A protein and the small-molecule ligand that binds it are described below.
Small molecule (SMILES): Nc1ncnc2c1ncn2[C@@H]1O[C@H](COP(=O)(O)O)[C@@H](OP(=O)(O)O)[C@H]1O

Sequence of chain 1.D:
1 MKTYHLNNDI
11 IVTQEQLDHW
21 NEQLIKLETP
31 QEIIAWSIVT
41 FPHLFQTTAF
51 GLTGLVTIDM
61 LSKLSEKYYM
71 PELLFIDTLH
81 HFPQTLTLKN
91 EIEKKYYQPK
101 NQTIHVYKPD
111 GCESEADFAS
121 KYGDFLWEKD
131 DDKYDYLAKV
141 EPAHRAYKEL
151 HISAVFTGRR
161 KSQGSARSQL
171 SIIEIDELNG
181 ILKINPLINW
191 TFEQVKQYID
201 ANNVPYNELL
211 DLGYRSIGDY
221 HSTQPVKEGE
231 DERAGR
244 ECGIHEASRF

Binding-site contacts:
Ligand atom O3' contacts residue GLY158 of chain 1.D at 3.2 Å.
Ligand atom P1 contacts residue THR48 of chain 1.D at 3.6 Å.
Ligand atom P2 contacts residue ARG167 of chain 1.D at 3.7 Å.
Ligand atom C2' contacts residue THR47 of chain 1.D at 3.5 Å.
Ligand atom C5 contacts residue ALA49 of chain 1.D at 3.5 Å (hydrophobic).
Ligand atom O3P contacts residue THR48 of chain 1.D at 2.6 Å (h-bond).
Ligand atom O6P contacts residue ARG167 of chain 1.D at 2.7 Å (salt-bridge).
Ligand atom C5' contacts residue HIS248 of chain 1.D at 3.7 Å.
Ligand atom C6 contacts residue ALA49 of chain 1.D at 3.8 Å (hydrophobic).
Ligand atom O1P contacts residue ALA49 of chain 1.D at 2.9 Å (h-bond).
Ligand atom O2P contacts residue GLY158 of chain 1.D at 3.8 Å.
Ligand atom O4' contacts residue HIS248 of chain 1.D at 2.5 Å (h-bond).
Ligand atom C2 contacts residue ILE76 of chain 1.D at 3.5 Å (hydrophobic).
Ligand atom C2 contacts residue LEU74 of chain 1.D at 3.5 Å (hydrophobic).
Ligand atom C5' contacts residue ARG167 of chain 1.D at 3.6 Å.
Ligand atom C1' contacts residue HIS248 of chain 1.D at 3.5 Å.
Ligand atom O1P contacts residue THR48 of chain 1.D at 3.7 Å.
Ligand atom N7 contacts residue ALA49 of chain 1.D at 3.6 Å.
Ligand atom C2' contacts residue THR48 of chain 1.D at 3.7 Å.
Ligand atom N1 contacts residue THR48 of chain 1.D at 3.2 Å (h-bond).
Ligand atom O5P contacts residue ARG236 of chain 1.D at 2.6 Å (salt-bridge).
Ligand atom C2 contacts residue THR48 of chain 1.D at 2.9 Å.
Ligand atom N3 contacts residue ALA49 of chain 1.D at 3.8 Å.
Ligand atom O2P contacts residue GLY54 of chain 1.D at 3.0 Å (h-bond).
Ligand atom N6 contacts residue ILE76 of chain 1.D at 2.9 Å (h-bond).
Ligand atom N3 contacts residue THR47 of chain 1.D at 3.7 Å.
Ligand atom O1P contacts residue GLY51 of chain 1.D at 3.2 Å (h-bond).
Ligand atom N1 contacts residue ILE76 of chain 1.D at 2.9 Å (h-bond).
Ligand atom O1P contacts residue PHE50 of chain 1.D at 3.6 Å.
Ligand atom P2 contacts residue ARG236 of chain 1.D at 3.6 Å.
Ligand atom C6 contacts residue ILE76 of chain 1.D at 3.8 Å (hydrophobic).
Ligand atom O2' contacts residue GLY158 of chain 1.D at 3.1 Å (h-bond).
Ligand atom N3 contacts residue THR48 of chain 1.D at 3.3 Å (h-bond).
Ligand atom O2' contacts residue THR47 of chain 1.D at 2.7 Å (h-bond).
Ligand atom C4' contacts residue HIS248 of chain 1.D at 3.4 Å.
Ligand atom C4 contacts residue THR48 of chain 1.D at 3.8 Å.
Ligand atom O2P contacts residue GLY51 of chain 1.D at 3.6 Å.
Ligand atom O3P contacts residue GLY54 of chain 1.D at 3.0 Å.
Ligand atom O2' contacts residue THR157 of chain 1.D at 3.3 Å.
Ligand atom O4P contacts residue ARG167 of chain 1.D at 2.9 Å (salt-bridge).